Binding-site contacts:
Ligand atom NAD contacts residue PHE189 of chain 1.A at 3.5 Å.
Ligand atom NAC contacts residue PHE189 of chain 1.A at 3.7 Å.
Ligand atom NAJ contacts residue FHW1 of chain 1.P at 2.8 Å (h-bond).
Ligand atom OAI contacts residue FHW1 of chain 1.P at 0.2 Å (h-bond).
Ligand atom NAB contacts residue FHW1 of chain 1.P at 1.9 Å.
Ligand atom CAF contacts residue TRP212 of chain 1.A at 3.8 Å (hydrophobic).
Ligand atom OAI contacts residue HIS280 of chain 1.A at 3.1 Å (h-bond).
Ligand atom NAJ contacts residue ASN202 of chain 1.A at 3.5 Å (h-bond).
Ligand atom N contacts residue EDO1 of chain 1.L at 3.7 Å.
Ligand atom CAF contacts residue PHE189 of chain 1.A at 3.9 Å (hydrophobic).
Ligand atom CAG contacts residue ASN202 of chain 1.A at 3.8 Å.
Ligand atom N contacts residue FHW1 of chain 1.P at 2.4 Å (h-bond).
Ligand atom N contacts residue HIS280 of chain 1.A at 3.6 Å.
Ligand atom NAB contacts residue PHE189 of chain 1.A at 3.8 Å.
Ligand atom NAJ contacts residue NI1 of chain 1.N at 2.1 Å (h-bond).
Ligand atom CAF contacts residue FHW1 of chain 1.P at 1.3 Å.
Ligand atom NAA contacts residue FHW1 of chain 1.P at 1.5 Å (h-bond).
Ligand atom N contacts residue TRP212 of chain 1.A at 3.9 Å.
Ligand atom NAA contacts residue TYR136 of chain 1.A at 2.7 Å (h-bond).
Ligand atom NAJ contacts residue GLU194 of chain 1.A at 2.9 Å (salt-bridge).
Ligand atom CAE contacts residue PHE189 of chain 1.A at 3.7 Å (hydrophobic).
Ligand atom NAJ contacts residue EDO1 of chain 1.L at 3.0 Å (h-bond).
Ligand atom N contacts residue SER200 of chain 1.A at 3.8 Å.
Ligand atom CAF contacts residue ASN202 of chain 1.A at 3.9 Å.
Ligand atom OAI contacts residue HIS192 of chain 1.A at 2.9 Å (h-bond).
Ligand atom NAD contacts residue TYR136 of chain 1.A at 3.2 Å (h-bond).
Ligand atom OAI contacts residue NI1 of chain 1.N at 1.9 Å (h-bond).
Ligand atom NAA contacts residue PHE189 of chain 1.A at 3.7 Å.
Ligand atom CAG contacts residue FHW1 of chain 1.P at 1.3 Å.
Ligand atom NAC contacts residue FHW1 of chain 1.P at 0.7 Å.
Ligand atom CAG contacts residue NI1 of chain 1.N at 2.6 Å.
Ligand atom NAJ contacts residue SER200 of chain 1.A at 2.9 Å (h-bond).
Ligand atom NAJ contacts residue HIS280 of chain 1.A at 3.2 Å (h-bond).
Ligand atom NAD contacts residue FHW1 of chain 1.P at 1.4 Å.
Ligand atom CAE contacts residue FHW1 of chain 1.P at 0.5 Å.
Ligand atom NAB contacts residue TYR136 of chain 1.A at 2.0 Å (h-bond).
Ligand atom N contacts residue ASN202 of chain 1.A at 2.8 Å (h-bond).
Ligand atom NAD contacts residue LYS210 of chain 1.A at 3.4 Å.
Ligand atom N contacts residue NI1 of chain 1.N at 2.8 Å (h-bond).
Ligand atom CAG contacts residue HIS280 of chain 1.A at 3.6 Å.

A small-molecule ligand and the protein it binds are described below.
Small molecule (SMILES): [NH3+]NC(=O)Cc1nn[nH]n1

Sequence of chain 1.A:
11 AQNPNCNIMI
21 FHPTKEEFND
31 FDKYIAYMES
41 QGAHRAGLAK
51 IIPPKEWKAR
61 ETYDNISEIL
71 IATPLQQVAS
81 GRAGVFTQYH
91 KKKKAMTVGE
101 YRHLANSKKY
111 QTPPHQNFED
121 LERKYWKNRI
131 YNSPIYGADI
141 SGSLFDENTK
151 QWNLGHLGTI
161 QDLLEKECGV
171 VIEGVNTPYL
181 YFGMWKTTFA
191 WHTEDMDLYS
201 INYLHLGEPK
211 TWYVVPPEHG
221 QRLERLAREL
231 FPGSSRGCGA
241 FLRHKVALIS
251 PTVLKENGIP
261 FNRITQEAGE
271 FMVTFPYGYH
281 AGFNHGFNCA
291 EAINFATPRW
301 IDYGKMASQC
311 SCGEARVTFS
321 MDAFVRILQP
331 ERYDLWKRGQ